Sequence of chain 1.G:
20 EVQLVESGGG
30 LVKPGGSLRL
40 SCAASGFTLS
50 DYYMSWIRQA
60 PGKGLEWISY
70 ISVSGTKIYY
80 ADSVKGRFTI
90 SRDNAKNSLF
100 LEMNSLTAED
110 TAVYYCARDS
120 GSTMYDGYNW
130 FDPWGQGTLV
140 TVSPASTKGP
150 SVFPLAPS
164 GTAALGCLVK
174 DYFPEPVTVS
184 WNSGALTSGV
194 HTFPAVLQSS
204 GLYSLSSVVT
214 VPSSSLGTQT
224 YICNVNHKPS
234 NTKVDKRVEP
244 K

The protein below binds the small molecule below.
Small molecule (SMILES): CC(=O)N[C@H]1[C@H](O[C@H]2[C@H](O)[C@@H](NC(C)=O)CO[C@@H]2CO)O[C@H](CO)[C@@H](O)[C@@H]1O

Sequence of chain 1.D:
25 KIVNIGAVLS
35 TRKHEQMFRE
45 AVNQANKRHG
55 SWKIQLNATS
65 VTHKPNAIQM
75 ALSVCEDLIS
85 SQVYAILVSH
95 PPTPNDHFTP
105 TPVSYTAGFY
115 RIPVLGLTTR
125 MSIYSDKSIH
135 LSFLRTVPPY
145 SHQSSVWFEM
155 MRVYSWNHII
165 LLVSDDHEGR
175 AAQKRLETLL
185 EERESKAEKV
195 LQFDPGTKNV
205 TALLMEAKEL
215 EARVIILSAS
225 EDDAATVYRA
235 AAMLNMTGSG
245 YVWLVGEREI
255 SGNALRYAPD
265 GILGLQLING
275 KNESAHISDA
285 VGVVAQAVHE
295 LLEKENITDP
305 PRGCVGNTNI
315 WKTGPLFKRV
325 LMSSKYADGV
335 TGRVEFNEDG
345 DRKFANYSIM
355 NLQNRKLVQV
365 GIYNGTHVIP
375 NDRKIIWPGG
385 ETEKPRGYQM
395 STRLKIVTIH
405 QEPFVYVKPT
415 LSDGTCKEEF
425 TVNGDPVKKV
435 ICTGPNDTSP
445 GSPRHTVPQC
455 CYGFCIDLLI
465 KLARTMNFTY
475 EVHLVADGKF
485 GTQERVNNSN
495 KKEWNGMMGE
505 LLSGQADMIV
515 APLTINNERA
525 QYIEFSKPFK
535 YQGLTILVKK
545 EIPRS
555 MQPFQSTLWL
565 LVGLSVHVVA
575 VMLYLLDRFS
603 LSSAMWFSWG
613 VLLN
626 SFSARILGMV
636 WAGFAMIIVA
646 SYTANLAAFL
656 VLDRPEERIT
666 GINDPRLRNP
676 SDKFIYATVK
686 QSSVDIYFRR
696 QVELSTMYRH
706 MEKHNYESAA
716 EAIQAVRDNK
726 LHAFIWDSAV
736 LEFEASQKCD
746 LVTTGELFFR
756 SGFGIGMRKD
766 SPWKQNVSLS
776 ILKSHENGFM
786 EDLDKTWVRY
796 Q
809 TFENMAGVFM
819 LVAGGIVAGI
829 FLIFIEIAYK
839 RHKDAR

Binding-site contacts:
Ligand atom C6 contacts residue MET41 of chain 1.D at 3.7 Å (hydrophobic).
Ligand atom C6 contacts residue VAL334 of chain 1.D at 4.0 Å (hydrophobic).
Ligand atom C1 contacts residue ALA279 of chain 1.D at 4.2 Å (hydrophobic).
Ligand atom C2 contacts residue ASN276 of chain 1.D at 2.4 Å.
Ligand atom C8 contacts residue ASN276 of chain 1.D at 4.4 Å.
Ligand atom C1 contacts residue ASN276 of chain 1.D at 1.4 Å.
Ligand atom O7 contacts residue ASN276 of chain 1.D at 3.2 Å (h-bond).
Ligand atom C7 contacts residue ASN276 of chain 1.D at 3.2 Å.
Ligand atom C7 contacts residue THR75 of chain 1.G at 4.2 Å.
Ligand atom O5 contacts residue ASN276 of chain 1.D at 2.4 Å (h-bond).
Ligand atom C5 contacts residue SER278 of chain 1.D at 3.7 Å.
Ligand atom C2 contacts residue SER278 of chain 1.D at 4.5 Å.
Ligand atom C5 contacts residue ASN276 of chain 1.D at 3.7 Å.
Ligand atom C3 contacts residue LYS76 of chain 1.G at 4.4 Å.
Ligand atom C4 contacts residue ASN276 of chain 1.D at 4.2 Å.
Ligand atom O6 contacts residue SER282 of chain 1.D at 3.6 Å (h-bond).
Ligand atom N2 contacts residue ASN276 of chain 1.D at 2.9 Å (h-bond).
Ligand atom O5 contacts residue ALA279 of chain 1.D at 3.3 Å.
Ligand atom C5 contacts residue ALA279 of chain 1.D at 4.2 Å (hydrophobic).
Ligand atom C6 contacts residue ALA279 of chain 1.D at 3.9 Å (hydrophobic).
Ligand atom C1 contacts residue SER278 of chain 1.D at 3.2 Å.
Ligand atom O6 contacts residue SER278 of chain 1.D at 3.3 Å.
Ligand atom O5 contacts residue SER278 of chain 1.D at 3.4 Å (h-bond).
Ligand atom C8 contacts residue THR75 of chain 1.G at 3.5 Å.
Ligand atom C4 contacts residue LYS76 of chain 1.G at 4.4 Å.
Ligand atom C8 contacts residue TYR52 of chain 1.G at 3.2 Å (hydrophobic).
Ligand atom O6 contacts residue ALA279 of chain 1.D at 3.4 Å.
Ligand atom O6 contacts residue MET41 of chain 1.D at 3.4 Å (h-bond).
Ligand atom O6 contacts residue VAL334 of chain 1.D at 4.3 Å.
Ligand atom C3 contacts residue ASN276 of chain 1.D at 3.8 Å.
Ligand atom O3 contacts residue SER73 of chain 1.G at 4.3 Å.
Ligand atom O4 contacts residue LYS76 of chain 1.G at 3.4 Å.
Ligand atom N2 contacts residue THR75 of chain 1.G at 3.9 Å.